Binding-site contacts:
Ligand atom N1 contacts residue VAL203 of chain 1.LA at 3.5 Å.
Ligand atom C6 contacts residue SER416 of chain 1.LA at 4.0 Å.
Ligand atom C4 contacts residue PRO204 of chain 1.LA at 4.0 Å (hydrophobic).
Ligand atom N1 contacts residue GLY423 of chain 1.LA at 3.0 Å (h-bond).
Ligand atom C8 contacts residue SER416 of chain 1.LA at 4.1 Å.
Ligand atom O4' contacts residue DC1 of chain 1.EE at 3.9 Å.
Ligand atom C5 contacts residue SER416 of chain 1.LA at 3.8 Å.
Ligand atom N7 contacts residue ASN393 of chain 1.LA at 4.0 Å.
Ligand atom N6 contacts residue PHE422 of chain 1.LA at 4.0 Å.
Ligand atom O5' contacts residue DC1 of chain 1.EE at 2.5 Å (h-bond).
Ligand atom C5 contacts residue PRO415 of chain 1.LA at 3.7 Å (hydrophobic).
Ligand atom C6 contacts residue GLY423 of chain 1.LA at 3.9 Å.
Ligand atom N9 contacts residue HIS414 of chain 1.LA at 4.1 Å.
Ligand atom C1' contacts residue PRO415 of chain 1.LA at 3.7 Å (hydrophobic).
Ligand atom C6 contacts residue PRO204 of chain 1.LA at 3.9 Å (hydrophobic).
Ligand atom C5 contacts residue PRO204 of chain 1.LA at 3.8 Å (hydrophobic).
Ligand atom OP1 contacts residue DC1 of chain 1.EE at 2.5 Å (h-bond).
Ligand atom C6 contacts residue PRO415 of chain 1.LA at 3.7 Å (hydrophobic).
Ligand atom N7 contacts residue SER416 of chain 1.LA at 3.3 Å.
Ligand atom C2 contacts residue PRO415 of chain 1.LA at 3.8 Å (hydrophobic).
Ligand atom C2' contacts residue PRO415 of chain 1.LA at 3.8 Å (hydrophobic).
Ligand atom OP2 contacts residue DC1 of chain 1.EE at 2.5 Å (h-bond).
Ligand atom C8 contacts residue HIS414 of chain 1.LA at 3.0 Å.
Ligand atom C5' contacts residue DC1 of chain 1.EE at 3.1 Å.
Ligand atom C4 contacts residue PRO415 of chain 1.LA at 3.8 Å (hydrophobic).
Ligand atom C6 contacts residue VAL203 of chain 1.LA at 4.1 Å (hydrophobic).
Ligand atom C4' contacts residue DC1 of chain 1.EE at 3.9 Å.
Ligand atom N7 contacts residue HIS414 of chain 1.LA at 3.6 Å.
Ligand atom N6 contacts residue GLY421 of chain 1.LA at 4.0 Å.
Ligand atom C2 contacts residue GLY423 of chain 1.LA at 3.4 Å.
Ligand atom C2' contacts residue HIS414 of chain 1.LA at 3.2 Å.
Ligand atom N6 contacts residue GLY423 of chain 1.LA at 3.5 Å (h-bond).
Ligand atom N7 contacts residue PRO204 of chain 1.LA at 4.1 Å.
Ligand atom C2 contacts residue VAL203 of chain 1.LA at 4.1 Å (hydrophobic).
Ligand atom N3 contacts residue PRO415 of chain 1.LA at 3.9 Å.
Ligand atom N1 contacts residue PRO415 of chain 1.LA at 3.7 Å.
Ligand atom C2 contacts residue PRO204 of chain 1.LA at 4.1 Å (hydrophobic).
Ligand atom P contacts residue DC1 of chain 1.EE at 1.6 Å.
Ligand atom N9 contacts residue PRO415 of chain 1.LA at 4.0 Å.
Ligand atom N6 contacts residue SER416 of chain 1.LA at 3.4 Å (h-bond).

A protein and the small-molecule ligand that binds it are described below.
Small molecule (SMILES): Nc1ncnc2c1ncn2[C@H]1C[C@H](O)[C@@H](COP(=O)(O)O)O1

Sequence of chain 1.LA:
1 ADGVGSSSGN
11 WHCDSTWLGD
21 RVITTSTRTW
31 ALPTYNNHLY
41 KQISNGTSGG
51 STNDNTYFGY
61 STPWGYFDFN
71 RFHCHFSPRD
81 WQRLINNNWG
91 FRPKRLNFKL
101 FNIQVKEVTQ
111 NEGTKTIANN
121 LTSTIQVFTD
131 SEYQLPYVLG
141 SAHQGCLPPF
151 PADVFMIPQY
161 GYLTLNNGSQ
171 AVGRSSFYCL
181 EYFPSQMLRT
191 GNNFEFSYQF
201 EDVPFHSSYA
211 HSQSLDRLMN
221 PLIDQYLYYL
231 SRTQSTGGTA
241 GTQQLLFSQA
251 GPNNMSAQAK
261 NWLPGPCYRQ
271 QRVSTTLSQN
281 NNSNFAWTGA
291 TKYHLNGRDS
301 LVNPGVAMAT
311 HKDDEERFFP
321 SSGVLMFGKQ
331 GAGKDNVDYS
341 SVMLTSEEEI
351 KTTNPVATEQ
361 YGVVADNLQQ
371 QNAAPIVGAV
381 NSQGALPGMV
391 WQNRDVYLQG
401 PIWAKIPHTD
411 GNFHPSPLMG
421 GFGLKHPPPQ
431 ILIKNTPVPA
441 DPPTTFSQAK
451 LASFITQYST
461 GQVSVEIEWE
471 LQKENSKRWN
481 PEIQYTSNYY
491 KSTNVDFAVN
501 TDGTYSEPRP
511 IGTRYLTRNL